A small-molecule ligand and the protein it binds are described below.
Small molecule (SMILES): O=C(O)COc1cc(F)ccc1C(=S)NCc1ccc(Br)cc1F

Sequence of chain 1.A:
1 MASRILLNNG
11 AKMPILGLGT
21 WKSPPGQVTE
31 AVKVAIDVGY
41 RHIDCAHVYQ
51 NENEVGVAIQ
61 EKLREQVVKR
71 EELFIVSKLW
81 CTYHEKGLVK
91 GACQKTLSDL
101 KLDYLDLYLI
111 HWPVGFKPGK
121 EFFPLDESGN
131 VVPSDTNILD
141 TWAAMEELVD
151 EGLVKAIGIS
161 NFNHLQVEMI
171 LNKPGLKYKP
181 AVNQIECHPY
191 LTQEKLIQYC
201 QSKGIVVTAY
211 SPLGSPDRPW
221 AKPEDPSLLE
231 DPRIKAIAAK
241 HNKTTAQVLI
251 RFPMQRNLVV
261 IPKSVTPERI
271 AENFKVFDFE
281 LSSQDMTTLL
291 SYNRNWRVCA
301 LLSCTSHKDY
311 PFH

Binding-site contacts:
Ligand atom C25 contacts residue TRP112 of chain 1.A at 3.5 Å (hydrophobic).
Ligand atom C24 contacts residue LEU301 of chain 1.A at 4.0 Å (hydrophobic).
Ligand atom C3 contacts residue PHE123 of chain 1.A at 3.7 Å (hydrophobic).
Ligand atom F9 contacts residue TRP21 of chain 1.A at 3.8 Å.
Ligand atom C24 contacts residue TRP112 of chain 1.A at 3.3 Å (hydrophobic).
Ligand atom F14 contacts residue TRP112 of chain 1.A at 3.2 Å.
Ligand atom O34 contacts residue TRP112 of chain 1.A at 3.1 Å (h-bond).
Ligand atom BR8 contacts residue VAL114 of chain 1.A at 2.8 Å.
Ligand atom S16 contacts residue LEU301 of chain 1.A at 3.7 Å.
Ligand atom O34 contacts residue HIS111 of chain 1.A at 3.4 Å (h-bond).
Ligand atom BR8 contacts residue CYS304 of chain 1.A at 3.9 Å.
Ligand atom C13 contacts residue CYS299 of chain 1.A at 3.7 Å (hydrophobic).
Ligand atom C29 contacts residue TRP112 of chain 1.A at 3.6 Å (hydrophobic).
Ligand atom C20 contacts residue TRP21 of chain 1.A at 3.5 Å (hydrophobic).
Ligand atom O34 contacts residue NAP1 of chain 1.B at 3.5 Å (h-bond).
Ligand atom C32 contacts residue NAP1 of chain 1.B at 3.4 Å.
Ligand atom C20 contacts residue NAP1 of chain 1.B at 3.6 Å.
Ligand atom C29 contacts residue PHE123 of chain 1.A at 3.9 Å (hydrophobic).
Ligand atom C26 contacts residue TRP112 of chain 1.A at 3.5 Å (hydrophobic).
Ligand atom F9 contacts residue VAL48 of chain 1.A at 3.1 Å.
Ligand atom O33 contacts residue NAP1 of chain 1.B at 3.1 Å.
Ligand atom C32 contacts residue TYR49 of chain 1.A at 3.9 Å (hydrophobic).
Ligand atom O33 contacts residue HIS111 of chain 1.A at 2.7 Å (h-bond).
Ligand atom F14 contacts residue CYS299 of chain 1.A at 3.8 Å.
Ligand atom C32 contacts residue HIS111 of chain 1.A at 3.4 Å.
Ligand atom C2 contacts residue TRP21 of chain 1.A at 3.1 Å (hydrophobic).
Ligand atom C13 contacts residue TRP112 of chain 1.A at 3.6 Å (hydrophobic).
Ligand atom C2 contacts residue TYR49 of chain 1.A at 4.0 Å (hydrophobic).
Ligand atom O15 contacts residue TRP21 of chain 1.A at 3.4 Å.
Ligand atom C27 contacts residue TRP112 of chain 1.A at 3.3 Å (hydrophobic).
Ligand atom F9 contacts residue TYR49 of chain 1.A at 3.6 Å.
Ligand atom S16 contacts residue TRP220 of chain 1.A at 3.8 Å.
Ligand atom C5 contacts residue TRP21 of chain 1.A at 3.7 Å (hydrophobic).
Ligand atom C26 contacts residue PHE123 of chain 1.A at 3.9 Å (hydrophobic).
Ligand atom F14 contacts residue LEU301 of chain 1.A at 3.3 Å.
Ligand atom O33 contacts residue TYR49 of chain 1.A at 2.8 Å (h-bond).
Ligand atom C28 contacts residue TRP112 of chain 1.A at 3.4 Å (hydrophobic).
Ligand atom C27 contacts residue LEU301 of chain 1.A at 3.6 Å (hydrophobic).
Ligand atom F14 contacts residue ALA300 of chain 1.A at 3.1 Å.
Ligand atom C4 contacts residue TRP21 of chain 1.A at 3.8 Å (hydrophobic).